The small molecule below binds the protein below.
Small molecule (SMILES): Nc1nc2c(ncn2[C@@H]2O[C@H](CO[P](=O)(O)O[P](=O)(O)NP(=O)(O)O)[C@@H](O)[C@H]2O)c(=O)[nH]1

Sequence of chain 1.B:
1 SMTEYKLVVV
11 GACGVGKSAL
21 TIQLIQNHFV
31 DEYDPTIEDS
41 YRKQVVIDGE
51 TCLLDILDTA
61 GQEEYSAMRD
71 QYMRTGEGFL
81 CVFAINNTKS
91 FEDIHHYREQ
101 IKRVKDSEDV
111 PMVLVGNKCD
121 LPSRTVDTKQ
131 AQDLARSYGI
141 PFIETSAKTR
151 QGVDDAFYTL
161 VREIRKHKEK

Binding-site contacts:
Ligand atom O3A contacts residue GLY14 of chain 1.B at 3.5 Å.
Ligand atom N2 contacts residue LEU121 of chain 1.B at 3.4 Å.
Ligand atom PB contacts residue MG1 of chain 1.I at 3.2 Å.
Ligand atom O2A contacts residue TYR33 of chain 1.B at 3.2 Å.
Ligand atom N3B contacts residue GLY14 of chain 1.B at 3.1 Å (h-bond).
Ligand atom O6 contacts residue LYS118 of chain 1.B at 3.4 Å.
Ligand atom O2G contacts residue CYS13 of chain 1.B at 3.4 Å.
Ligand atom O6 contacts residue ASN117 of chain 1.B at 3.2 Å (h-bond).
Ligand atom O2G contacts residue LYS17 of chain 1.B at 2.8 Å (salt-bridge).
Ligand atom O3' contacts residue ASP31 of chain 1.B at 2.6 Å (salt-bridge).
Ligand atom N3B contacts residue MG1 of chain 1.I at 3.4 Å.
Ligand atom O2G contacts residue GLY61 of chain 1.B at 2.9 Å (h-bond).
Ligand atom N7 contacts residue ASN117 of chain 1.B at 3.1 Å (h-bond).
Ligand atom O6 contacts residue ALA147 of chain 1.B at 2.8 Å (h-bond).
Ligand atom O1B contacts residue GLY16 of chain 1.B at 3.0 Å (h-bond).
Ligand atom O1A contacts residue GLY16 of chain 1.B at 3.2 Å.
Ligand atom C5' contacts residue GLY14 of chain 1.B at 3.6 Å.
Ligand atom O4' contacts residue LYS118 of chain 1.B at 3.2 Å (salt-bridge).
Ligand atom O1B contacts residue GLY14 of chain 1.B at 3.5 Å (h-bond).
Ligand atom N1 contacts residue ASP120 of chain 1.B at 2.8 Å (salt-bridge).
Ligand atom O2' contacts residue PHE29 of chain 1.B at 3.2 Å.
Ligand atom O1B contacts residue LYS17 of chain 1.B at 2.8 Å (salt-bridge).
Ligand atom O2' contacts residue VAL30 of chain 1.B at 2.9 Å (h-bond).
Ligand atom O1G contacts residue THR36 of chain 1.B at 2.9 Å (h-bond).
Ligand atom O2' contacts residue ASP31 of chain 1.B at 3.2 Å (salt-bridge).
Ligand atom N2 contacts residue ASP120 of chain 1.B at 2.9 Å (salt-bridge).
Ligand atom O2B contacts residue SER18 of chain 1.B at 2.9 Å (h-bond).
Ligand atom O2B contacts residue MG1 of chain 1.I at 2.1 Å.
Ligand atom PG contacts residue MG1 of chain 1.I at 3.2 Å.
Ligand atom O1G contacts residue MG1 of chain 1.I at 2.0 Å.
Ligand atom O1A contacts residue SER18 of chain 1.B at 3.3 Å (h-bond).
Ligand atom O1A contacts residue ALA19 of chain 1.B at 2.7 Å (h-bond).
Ligand atom O6 contacts residue ASP120 of chain 1.B at 3.5 Å (salt-bridge).
Ligand atom O3G contacts residue TYR33 of chain 1.B at 2.6 Å (h-bond).
Ligand atom O2B contacts residue LYS17 of chain 1.B at 3.5 Å (salt-bridge).
Ligand atom O6 contacts residue SER146 of chain 1.B at 3.4 Å.
Ligand atom O1B contacts residue VAL15 of chain 1.B at 3.2 Å (h-bond).
Ligand atom O3A contacts residue GLY16 of chain 1.B at 3.1 Å (h-bond).
Ligand atom C6 contacts residue LYS118 of chain 1.B at 3.6 Å.
Ligand atom C8 contacts residue ALA19 of chain 1.B at 3.6 Å (hydrophobic).